A small-molecule ligand and the protein it binds are described below.
Small molecule (SMILES): CCOc1ccc(NC(C)=O)cc1Cl

Binding-site contacts:
Ligand atom C13 contacts residue PHE127 of chain 1.B at 4.0 Å (hydrophobic).
Ligand atom C3 contacts residue VAL115 of chain 1.B at 4.0 Å (hydrophobic).
Ligand atom CL9 contacts residue PHE117 of chain 1.B at 4.2 Å.
Ligand atom O11 contacts residue HIS62 of chain 1.B at 3.7 Å.
Ligand atom C7 contacts residue PHE116 of chain 1.B at 3.9 Å (hydrophobic).
Ligand atom O12 contacts residue PHE127 of chain 1.B at 3.7 Å.
Ligand atom N4 contacts residue PHE116 of chain 1.B at 3.0 Å (h-bond).
Ligand atom C2 contacts residue PHE117 of chain 1.B at 3.6 Å (hydrophobic).
Ligand atom C6 contacts residue PHE117 of chain 1.B at 4.0 Å (hydrophobic).
Ligand atom C1 contacts residue PHE116 of chain 1.B at 3.7 Å (hydrophobic).
Ligand atom C8 contacts residue PHE117 of chain 1.B at 4.0 Å (hydrophobic).
Ligand atom C2 contacts residue HIS62 of chain 1.B at 4.0 Å.
Ligand atom CL9 contacts residue CYS59 of chain 1.B at 3.4 Å.
Ligand atom CL9 contacts residue HIS62 of chain 1.B at 3.6 Å.
Ligand atom C14 contacts residue ILE139 of chain 1.B at 4.1 Å (hydrophobic).
Ligand atom C14 contacts residue ILE136 of chain 1.B at 4.0 Å (hydrophobic).
Ligand atom C6 contacts residue VAL115 of chain 1.B at 4.3 Å (hydrophobic).
Ligand atom C3 contacts residue PHE117 of chain 1.B at 3.8 Å (hydrophobic).
Ligand atom C13 contacts residue ILE136 of chain 1.B at 4.3 Å (hydrophobic).
Ligand atom C3 contacts residue PHE127 of chain 1.B at 4.5 Å (hydrophobic).
Ligand atom C6 contacts residue PHE127 of chain 1.B at 3.7 Å (hydrophobic).
Ligand atom C10 contacts residue LEU26 of chain 1.B at 3.9 Å (hydrophobic).
Ligand atom N4 contacts residue PHE117 of chain 1.B at 4.1 Å.
Ligand atom CL9 contacts residue LEU63 of chain 1.B at 4.3 Å.
Ligand atom C10 contacts residue PHE116 of chain 1.B at 3.9 Å (hydrophobic).
Ligand atom C5 contacts residue HIS62 of chain 1.B at 4.3 Å.
Ligand atom C5 contacts residue PHE117 of chain 1.B at 3.8 Å (hydrophobic).
Ligand atom C8 contacts residue PHE127 of chain 1.B at 3.9 Å (hydrophobic).
Ligand atom C3 contacts residue PHE116 of chain 1.B at 3.7 Å (hydrophobic).
Ligand atom C1 contacts residue PHE117 of chain 1.B at 3.6 Å (hydrophobic).

Sequence of chain 1.B:
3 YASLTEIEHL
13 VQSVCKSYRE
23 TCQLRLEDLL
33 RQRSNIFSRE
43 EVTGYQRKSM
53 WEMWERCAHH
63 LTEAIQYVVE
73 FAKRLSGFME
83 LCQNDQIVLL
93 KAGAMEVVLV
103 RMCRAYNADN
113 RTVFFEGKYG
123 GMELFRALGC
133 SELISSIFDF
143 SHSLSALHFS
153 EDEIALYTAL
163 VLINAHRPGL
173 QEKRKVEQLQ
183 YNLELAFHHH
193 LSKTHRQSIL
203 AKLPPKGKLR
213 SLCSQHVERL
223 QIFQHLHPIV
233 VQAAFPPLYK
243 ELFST